Binding-site contacts:
Ligand atom CAC contacts residue PHE223 of chain 1.A at 3.5 Å (hydrophobic).
Ligand atom CAT contacts residue ARG1585 of chain 1.A at 4.1 Å.
Ligand atom CAM contacts residue ASN275 of chain 1.A at 3.8 Å.
Ligand atom CAB contacts residue ILE222 of chain 1.A at 4.3 Å (hydrophobic).
Ligand atom CAS contacts residue ILE226 of chain 1.A at 4.3 Å (hydrophobic).
Ligand atom CAD contacts residue TYR373 of chain 1.A at 3.1 Å (hydrophobic).
Ligand atom CAV contacts residue TYR373 of chain 1.A at 3.6 Å (hydrophobic).
Ligand atom CAC contacts residue TYR377 of chain 1.A at 4.0 Å (hydrophobic).
Ligand atom CAR contacts residue ARG1585 of chain 1.A at 4.1 Å.
Ligand atom OAW contacts residue HIS370 of chain 1.A at 4.3 Å.
Ligand atom OAG contacts residue HIS370 of chain 1.A at 3.6 Å.
Ligand atom CAA contacts residue VAL384 of chain 1.A at 3.7 Å (hydrophobic).
Ligand atom CAU contacts residue TYR377 of chain 1.A at 3.8 Å (hydrophobic).
Ligand atom CAZ contacts residue TYR373 of chain 1.A at 3.9 Å (hydrophobic).
Ligand atom OAG contacts residue ARG1585 of chain 1.A at 2.5 Å (salt-bridge).
Ligand atom CBC contacts residue SER371 of chain 1.A at 4.2 Å.
Ligand atom CAD contacts residue ASN374 of chain 1.A at 3.5 Å.
Ligand atom CBH contacts residue TYR373 of chain 1.A at 4.2 Å (hydrophobic).
Ligand atom CAE contacts residue LEU380 of chain 1.A at 4.2 Å (hydrophobic).
Ligand atom CAS contacts residue TYR377 of chain 1.A at 3.9 Å (hydrophobic).
Ligand atom CBB contacts residue LEU380 of chain 1.A at 4.0 Å (hydrophobic).
Ligand atom CAA contacts residue PHE223 of chain 1.A at 3.5 Å (hydrophobic).
Ligand atom CBA contacts residue PHE223 of chain 1.A at 4.0 Å (hydrophobic).
Ligand atom CAE contacts residue TYR377 of chain 1.A at 3.6 Å (hydrophobic).
Ligand atom CAC contacts residue ILE226 of chain 1.A at 3.5 Å (hydrophobic).
Ligand atom CAU contacts residue ILE226 of chain 1.A at 3.6 Å (hydrophobic).
Ligand atom CAY contacts residue SER371 of chain 1.A at 3.5 Å.
Ligand atom CAJ contacts residue PHE223 of chain 1.A at 3.7 Å (hydrophobic).
Ligand atom OAW contacts residue SER371 of chain 1.A at 3.0 Å (h-bond).
Ligand atom CBC contacts residue ARG1585 of chain 1.A at 3.9 Å.
Ligand atom CAO contacts residue LEU380 of chain 1.A at 4.0 Å (hydrophobic).
Ligand atom OAW contacts residue TYR373 of chain 1.A at 4.1 Å.
Ligand atom CAS contacts residue LEU230 of chain 1.A at 3.8 Å (hydrophobic).
Ligand atom CAR contacts residue ASN374 of chain 1.A at 4.0 Å.
Ligand atom CAT contacts residue LEU230 of chain 1.A at 3.6 Å (hydrophobic).
Ligand atom CAE contacts residue ILE376 of chain 1.A at 3.6 Å (hydrophobic).
Ligand atom CAM contacts residue SER371 of chain 1.A at 3.6 Å.
Ligand atom CAR contacts residue HIS370 of chain 1.A at 3.7 Å.
Ligand atom CAY contacts residue ARG1585 of chain 1.A at 3.7 Å.
Ligand atom CAY contacts residue HIS370 of chain 1.A at 4.2 Å.

Sequence of chain 1.A:
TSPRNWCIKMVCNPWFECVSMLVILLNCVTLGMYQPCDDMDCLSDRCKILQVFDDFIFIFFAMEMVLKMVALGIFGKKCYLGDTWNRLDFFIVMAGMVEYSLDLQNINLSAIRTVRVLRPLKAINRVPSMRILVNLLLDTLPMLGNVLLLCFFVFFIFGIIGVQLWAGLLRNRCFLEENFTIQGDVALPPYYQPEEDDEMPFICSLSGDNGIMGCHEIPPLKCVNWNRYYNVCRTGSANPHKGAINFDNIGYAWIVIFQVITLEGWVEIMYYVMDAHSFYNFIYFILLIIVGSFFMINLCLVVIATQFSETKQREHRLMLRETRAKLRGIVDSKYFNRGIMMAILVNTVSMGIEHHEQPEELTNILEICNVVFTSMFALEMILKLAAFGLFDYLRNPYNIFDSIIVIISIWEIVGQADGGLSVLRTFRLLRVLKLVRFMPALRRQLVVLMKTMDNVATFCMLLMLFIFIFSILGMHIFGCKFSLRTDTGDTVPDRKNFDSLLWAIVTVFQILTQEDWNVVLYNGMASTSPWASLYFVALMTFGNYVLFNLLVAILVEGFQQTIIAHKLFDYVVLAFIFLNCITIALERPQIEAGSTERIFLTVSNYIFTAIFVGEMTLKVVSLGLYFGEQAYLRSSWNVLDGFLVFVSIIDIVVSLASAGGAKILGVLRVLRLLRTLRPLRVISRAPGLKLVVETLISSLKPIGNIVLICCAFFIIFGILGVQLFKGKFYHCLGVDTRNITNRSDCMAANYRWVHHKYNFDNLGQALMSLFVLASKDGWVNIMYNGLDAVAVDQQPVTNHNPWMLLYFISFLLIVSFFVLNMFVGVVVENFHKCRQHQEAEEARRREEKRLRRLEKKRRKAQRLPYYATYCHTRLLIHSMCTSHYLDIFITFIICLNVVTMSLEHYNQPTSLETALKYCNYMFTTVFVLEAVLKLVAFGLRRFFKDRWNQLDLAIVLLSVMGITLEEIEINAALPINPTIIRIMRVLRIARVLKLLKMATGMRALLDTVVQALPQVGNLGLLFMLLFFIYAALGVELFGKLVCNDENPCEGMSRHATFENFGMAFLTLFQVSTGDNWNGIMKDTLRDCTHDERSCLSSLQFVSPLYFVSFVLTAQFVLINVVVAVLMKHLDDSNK

This small molecule binds to this protein.
Small molecule (SMILES): CC(C)CCC[C@@H](C)[C@H]1CC[C@H]2[C@@H]3CC=C4C[C@@H](OC(=O)CCC(=O)O)CC[C@]4(C)[C@H]3CC[C@]12C